Sequence of chain 1.A:
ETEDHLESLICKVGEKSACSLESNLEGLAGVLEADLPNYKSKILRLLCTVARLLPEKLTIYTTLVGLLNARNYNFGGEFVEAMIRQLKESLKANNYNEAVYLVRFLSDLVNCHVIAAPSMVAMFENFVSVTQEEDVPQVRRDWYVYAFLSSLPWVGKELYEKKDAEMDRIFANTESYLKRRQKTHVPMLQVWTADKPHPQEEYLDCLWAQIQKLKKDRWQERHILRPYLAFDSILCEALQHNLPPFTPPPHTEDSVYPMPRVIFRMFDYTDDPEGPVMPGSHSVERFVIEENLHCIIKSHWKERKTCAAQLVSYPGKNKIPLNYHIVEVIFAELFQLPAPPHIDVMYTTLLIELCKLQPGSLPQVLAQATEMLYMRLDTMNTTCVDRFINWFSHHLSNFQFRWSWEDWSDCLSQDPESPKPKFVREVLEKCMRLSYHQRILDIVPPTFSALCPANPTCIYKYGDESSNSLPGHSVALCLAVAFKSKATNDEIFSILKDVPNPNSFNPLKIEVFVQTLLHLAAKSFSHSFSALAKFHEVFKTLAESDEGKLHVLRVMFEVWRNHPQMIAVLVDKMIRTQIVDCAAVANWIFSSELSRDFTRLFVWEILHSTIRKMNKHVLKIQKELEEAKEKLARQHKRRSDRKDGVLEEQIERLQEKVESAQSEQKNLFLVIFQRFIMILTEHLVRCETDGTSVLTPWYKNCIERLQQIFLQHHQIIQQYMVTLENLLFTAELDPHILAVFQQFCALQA

Binding-site contacts:
Ligand atom CB contacts residue GLN594 of chain 1.A at 3.5 Å.
Ligand atom OD2 contacts residue TYR89 of chain 1.B at 3.1 Å (h-bond).
Ligand atom OD1 contacts residue ARG592 of chain 1.A at 4.0 Å.
Ligand atom CB contacts residue ILE591 of chain 1.A at 3.8 Å (hydrophobic).
Ligand atom CD2 contacts residue ILE591 of chain 1.A at 3.8 Å (hydrophobic).
Ligand atom CB contacts residue THR593 of chain 1.A at 3.7 Å.
Ligand atom CB contacts residue TYR89 of chain 1.B at 3.7 Å (hydrophobic).
Ligand atom CG contacts residue TYR89 of chain 1.B at 3.5 Å (hydrophobic).
Ligand atom CE2 contacts residue CYS598 of chain 1.A at 4.1 Å (hydrophobic).
Ligand atom O contacts residue ARG592 of chain 1.A at 4.0 Å.
Ligand atom N contacts residue ARG592 of chain 1.A at 3.7 Å.
Ligand atom CZ contacts residue MET630 of chain 1.A at 3.5 Å (hydrophobic).
Ligand atom CD1 contacts residue HIS552 of chain 1.A at 3.4 Å.
Ligand atom N contacts residue ARG592 of chain 1.A at 3.5 Å (salt-bridge).
Ligand atom O contacts residue ARG592 of chain 1.A at 4.0 Å.
Ligand atom CD1 contacts residue GLN594 of chain 1.A at 4.1 Å.
Ligand atom CA contacts residue ARG592 of chain 1.A at 3.4 Å.
Ligand atom OD1 contacts residue THR593 of chain 1.A at 3.4 Å (h-bond).
Ligand atom C contacts residue ARG592 of chain 1.A at 3.9 Å.
Ligand atom OD2 contacts residue LYS589 of chain 1.A at 3.5 Å (salt-bridge).
Ligand atom CD1 contacts residue HIS633 of chain 1.A at 3.8 Å.
Ligand atom CA contacts residue ARG592 of chain 1.A at 4.1 Å.
Ligand atom NE2 contacts residue ALA549 of chain 1.A at 3.8 Å.
Ligand atom CG contacts residue ILE591 of chain 1.A at 4.1 Å (hydrophobic).
Ligand atom CE2 contacts residue MET630 of chain 1.A at 4.1 Å (hydrophobic).
Ligand atom CE1 contacts residue HIS633 of chain 1.A at 3.2 Å.
Ligand atom CZ contacts residue HIS633 of chain 1.A at 3.4 Å.
Ligand atom OG contacts residue LYS68 of chain 1.B at 4.0 Å.
Ligand atom CB contacts residue ARG592 of chain 1.A at 3.8 Å.
Ligand atom C contacts residue GLN594 of chain 1.A at 3.8 Å.
Ligand atom CD1 contacts residue ALA549 of chain 1.A at 4.0 Å (hydrophobic).
Ligand atom CD1 contacts residue THR593 of chain 1.A at 3.6 Å.
Ligand atom CD2 contacts residue HIS552 of chain 1.A at 3.6 Å.
Ligand atom CA contacts residue GLN594 of chain 1.A at 3.9 Å.
Ligand atom CA contacts residue GLN594 of chain 1.A at 4.1 Å.
Ligand atom CE1 contacts residue ALA549 of chain 1.A at 3.3 Å (hydrophobic).
Ligand atom CB contacts residue GLN594 of chain 1.A at 3.4 Å.
Ligand atom CB contacts residue ARG592 of chain 1.A at 4.1 Å.
Ligand atom CG2 contacts residue GLN594 of chain 1.A at 4.1 Å.
Ligand atom N contacts residue GLN594 of chain 1.A at 3.5 Å (h-bond).

Sequence of chain 1.B:
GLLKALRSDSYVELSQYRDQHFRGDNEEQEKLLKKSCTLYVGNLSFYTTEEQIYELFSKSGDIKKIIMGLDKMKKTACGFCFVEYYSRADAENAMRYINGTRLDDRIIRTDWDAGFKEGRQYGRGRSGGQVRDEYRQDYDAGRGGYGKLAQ

A protein and the small-molecule ligand that binds it are described below.
Small molecule (SMILES): CC[C@H](C)[C@H](NC(=O)[C@H](CC(=O)O)NC(=O)[C@H](CC(C)C)NC(=O)[C@H](CC(=O)O)NC(=O)[C@H](Cc1cnc[nH]1)NC(=O)[C@@H](N)CO)C(=O)N[C@@H](Cc1ccccc1)C(=O)O